A protein and the small-molecule ligand that binds it are described below.
Small molecule (SMILES): CC(=O)N[C@@H]1[C@@H](O)[C@H](O)[C@@H](CO)O[C@H]1O

Sequence of chain 1.A:
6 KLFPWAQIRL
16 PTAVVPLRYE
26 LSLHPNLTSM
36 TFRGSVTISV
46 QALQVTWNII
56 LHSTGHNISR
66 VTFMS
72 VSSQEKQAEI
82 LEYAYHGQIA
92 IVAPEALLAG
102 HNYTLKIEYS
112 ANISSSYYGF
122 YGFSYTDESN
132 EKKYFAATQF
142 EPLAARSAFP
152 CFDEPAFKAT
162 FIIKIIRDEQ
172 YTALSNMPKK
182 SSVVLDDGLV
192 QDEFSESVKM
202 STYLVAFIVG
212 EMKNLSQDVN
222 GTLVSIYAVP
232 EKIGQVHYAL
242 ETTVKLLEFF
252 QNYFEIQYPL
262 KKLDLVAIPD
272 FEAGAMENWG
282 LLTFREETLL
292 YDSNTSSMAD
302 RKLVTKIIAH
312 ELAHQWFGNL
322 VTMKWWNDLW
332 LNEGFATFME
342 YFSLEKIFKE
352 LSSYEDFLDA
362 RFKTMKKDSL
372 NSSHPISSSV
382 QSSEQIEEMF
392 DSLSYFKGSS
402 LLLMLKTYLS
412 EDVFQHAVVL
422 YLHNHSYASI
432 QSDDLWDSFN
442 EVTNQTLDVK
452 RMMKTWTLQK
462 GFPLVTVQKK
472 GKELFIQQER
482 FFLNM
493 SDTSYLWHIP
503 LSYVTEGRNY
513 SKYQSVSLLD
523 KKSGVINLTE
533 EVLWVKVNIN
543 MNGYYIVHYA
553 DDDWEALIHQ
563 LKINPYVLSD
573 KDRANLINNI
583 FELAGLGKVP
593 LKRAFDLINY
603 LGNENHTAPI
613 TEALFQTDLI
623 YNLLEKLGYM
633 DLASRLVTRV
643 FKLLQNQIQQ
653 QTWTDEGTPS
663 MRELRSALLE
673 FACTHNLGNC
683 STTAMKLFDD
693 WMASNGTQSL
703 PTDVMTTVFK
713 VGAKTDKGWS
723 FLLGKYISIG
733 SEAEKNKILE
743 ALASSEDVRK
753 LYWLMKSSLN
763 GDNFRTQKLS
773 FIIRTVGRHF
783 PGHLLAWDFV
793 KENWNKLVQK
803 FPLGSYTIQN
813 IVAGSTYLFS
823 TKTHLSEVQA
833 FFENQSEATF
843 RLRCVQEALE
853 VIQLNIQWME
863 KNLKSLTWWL

Binding-site contacts:
Ligand atom O5 contacts residue GLY101 of chain 1.A at 3.4 Å (h-bond).
Ligand atom C2 contacts residue ASN103 of chain 1.A at 2.5 Å.
Ligand atom C2 contacts residue GLN46 of chain 1.A at 4.2 Å.
Ligand atom N2 contacts residue ASN103 of chain 1.A at 2.9 Å (h-bond).
Ligand atom O7 contacts residue ASN103 of chain 1.A at 3.3 Å (h-bond).
Ligand atom C1 contacts residue GLN46 of chain 1.A at 4.1 Å.
Ligand atom O6 contacts residue GLN46 of chain 1.A at 4.1 Å.
Ligand atom O5 contacts residue ASN103 of chain 1.A at 2.4 Å (h-bond).
Ligand atom C8 contacts residue ASN103 of chain 1.A at 4.4 Å.
Ligand atom C6 contacts residue GLY101 of chain 1.A at 3.7 Å.
Ligand atom O7 contacts residue LEU22 of chain 1.A at 3.4 Å.
Ligand atom C1 contacts residue ASN103 of chain 1.A at 1.5 Å.
Ligand atom O6 contacts residue GLY101 of chain 1.A at 2.6 Å (h-bond).
Ligand atom C4 contacts residue GLN46 of chain 1.A at 4.0 Å.
Ligand atom C6 contacts residue GLN46 of chain 1.A at 3.6 Å.
Ligand atom C1 contacts residue GLY101 of chain 1.A at 4.5 Å.
Ligand atom C7 contacts residue ASN103 of chain 1.A at 3.3 Å.
Ligand atom C5 contacts residue GLY101 of chain 1.A at 4.2 Å.
Ligand atom O5 contacts residue GLN46 of chain 1.A at 3.4 Å (h-bond).
Ligand atom C5 contacts residue ASN103 of chain 1.A at 3.7 Å.
Ligand atom C4 contacts residue ASN103 of chain 1.A at 4.2 Å.
Ligand atom C5 contacts residue GLN46 of chain 1.A at 3.9 Å.
Ligand atom C3 contacts residue ASN103 of chain 1.A at 3.8 Å.